Sequence of chain 1.A:
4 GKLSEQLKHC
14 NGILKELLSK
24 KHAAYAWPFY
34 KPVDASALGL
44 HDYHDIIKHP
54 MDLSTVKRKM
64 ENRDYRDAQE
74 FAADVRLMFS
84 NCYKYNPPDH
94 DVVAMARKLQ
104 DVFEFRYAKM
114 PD

Binding-site contacts:
Ligand atom C41 contacts residue PRO90 of chain 1.A at 3.6 Å (hydrophobic).
Ligand atom C19 contacts residue TRP30 of chain 1.A at 3.8 Å (hydrophobic).
Ligand atom C36 contacts residue ASN89 of chain 1.A at 3.5 Å.
Ligand atom C41 contacts residue HIS93 of chain 1.A at 3.5 Å.
Ligand atom C26 contacts residue VAL95 of chain 1.A at 3.9 Å (hydrophobic).
Ligand atom C32 contacts residue HIS93 of chain 1.A at 3.9 Å.
Ligand atom C26 contacts residue TRP30 of chain 1.A at 3.8 Å (hydrophobic).
Ligand atom N34 contacts residue LEU43 of chain 1.A at 3.9 Å.
Ligand atom C12 contacts residue LEU43 of chain 1.A at 4.0 Å (hydrophobic).
Ligand atom C28 contacts residue TRP30 of chain 1.A at 3.6 Å (hydrophobic).
Ligand atom N34 contacts residue ASN89 of chain 1.A at 2.8 Å (h-bond).
Ligand atom N05 contacts residue VAL95 of chain 1.A at 3.7 Å.
Ligand atom C38 contacts residue PRO90 of chain 1.A at 3.7 Å (hydrophobic).
Ligand atom C28 contacts residue VAL95 of chain 1.A at 3.9 Å (hydrophobic).
Ligand atom N05 contacts residue VAL36 of chain 1.A at 3.8 Å.
Ligand atom C28 contacts residue PRO31 of chain 1.A at 4.0 Å (hydrophobic).
Ligand atom C07 contacts residue ASN89 of chain 1.A at 3.9 Å.
Ligand atom C30 contacts residue VAL95 of chain 1.A at 3.9 Å (hydrophobic).
Ligand atom O31 contacts residue VAL95 of chain 1.A at 3.9 Å.
Ligand atom C01 contacts residue PHE32 of chain 1.A at 3.9 Å (hydrophobic).
Ligand atom C38 contacts residue TYR88 of chain 1.A at 3.4 Å (hydrophobic).
Ligand atom O08 contacts residue ASN89 of chain 1.A at 3.0 Å (h-bond).
Ligand atom C36 contacts residue TYR88 of chain 1.A at 3.9 Å (hydrophobic).
Ligand atom C01 contacts residue VAL36 of chain 1.A at 3.6 Å (hydrophobic).
Ligand atom C32 contacts residue ASN89 of chain 1.A at 3.8 Å.
Ligand atom C07 contacts residue VAL95 of chain 1.A at 3.8 Å (hydrophobic).
Ligand atom C26 contacts residue MET98 of chain 1.A at 3.8 Å (hydrophobic).
Ligand atom C09 contacts residue VAL95 of chain 1.A at 4.0 Å (hydrophobic).
Ligand atom C10 contacts residue ASN89 of chain 1.A at 3.4 Å.
Ligand atom C01 contacts residue PRO31 of chain 1.A at 3.8 Å (hydrophobic).
Ligand atom C12 contacts residue ASN89 of chain 1.A at 3.9 Å.
Ligand atom C38 contacts residue ASN89 of chain 1.A at 3.3 Å.
Ligand atom C10 contacts residue LEU43 of chain 1.A at 3.9 Å (hydrophobic).
Ligand atom C41 contacts residue ASN89 of chain 1.A at 3.7 Å.
Ligand atom N05 contacts residue PRO31 of chain 1.A at 4.0 Å.
Ligand atom N34 contacts residue TYR88 of chain 1.A at 3.9 Å.
Ligand atom C36 contacts residue LEU43 of chain 1.A at 3.8 Å (hydrophobic).
Ligand atom O31 contacts residue PRO31 of chain 1.A at 3.5 Å.
Ligand atom C32 contacts residue LEU43 of chain 1.A at 3.8 Å (hydrophobic).
Ligand atom O33 contacts residue LEU43 of chain 1.A at 3.6 Å.

A small-molecule ligand and the protein it binds are described below.
Small molecule (SMILES): CNC(=O)c1cc(C(=O)NC2CC2)cn(Cc2ccccc2)c1=O